Binding-site contacts:
Ligand atom C2 contacts residue ASN331 of chain 1.B at 2.5 Å.
Ligand atom C6 contacts residue GLN580 of chain 1.B at 3.9 Å.
Ligand atom C3 contacts residue ASN331 of chain 1.B at 3.9 Å.
Ligand atom C6 contacts residue ASN331 of chain 1.B at 4.5 Å.
Ligand atom C4 contacts residue ASN331 of chain 1.B at 4.4 Å.
Ligand atom N2 contacts residue ASN331 of chain 1.B at 2.9 Å (h-bond).
Ligand atom C1 contacts residue ASN331 of chain 1.B at 1.5 Å.
Ligand atom C8 contacts residue ASN331 of chain 1.B at 3.7 Å.
Ligand atom O6 contacts residue GLN580 of chain 1.B at 3.0 Å (h-bond).
Ligand atom C8 contacts residue GLN580 of chain 1.B at 3.1 Å.
Ligand atom C7 contacts residue ASN331 of chain 1.B at 3.4 Å.
Ligand atom C4 contacts residue GLN580 of chain 1.B at 3.5 Å.
Ligand atom O7 contacts residue ASN331 of chain 1.B at 4.3 Å.
Ligand atom C5 contacts residue GLN580 of chain 1.B at 4.1 Å.
Ligand atom O6 contacts residue PRO579 of chain 1.B at 4.3 Å.
Ligand atom C5 contacts residue ASN331 of chain 1.B at 3.8 Å.
Ligand atom O5 contacts residue ASN331 of chain 1.B at 2.5 Å (h-bond).
Ligand atom O6 contacts residue ASN331 of chain 1.B at 4.0 Å.
Ligand atom O4 contacts residue GLN580 of chain 1.B at 3.9 Å.

Sequence of chain 1.B:
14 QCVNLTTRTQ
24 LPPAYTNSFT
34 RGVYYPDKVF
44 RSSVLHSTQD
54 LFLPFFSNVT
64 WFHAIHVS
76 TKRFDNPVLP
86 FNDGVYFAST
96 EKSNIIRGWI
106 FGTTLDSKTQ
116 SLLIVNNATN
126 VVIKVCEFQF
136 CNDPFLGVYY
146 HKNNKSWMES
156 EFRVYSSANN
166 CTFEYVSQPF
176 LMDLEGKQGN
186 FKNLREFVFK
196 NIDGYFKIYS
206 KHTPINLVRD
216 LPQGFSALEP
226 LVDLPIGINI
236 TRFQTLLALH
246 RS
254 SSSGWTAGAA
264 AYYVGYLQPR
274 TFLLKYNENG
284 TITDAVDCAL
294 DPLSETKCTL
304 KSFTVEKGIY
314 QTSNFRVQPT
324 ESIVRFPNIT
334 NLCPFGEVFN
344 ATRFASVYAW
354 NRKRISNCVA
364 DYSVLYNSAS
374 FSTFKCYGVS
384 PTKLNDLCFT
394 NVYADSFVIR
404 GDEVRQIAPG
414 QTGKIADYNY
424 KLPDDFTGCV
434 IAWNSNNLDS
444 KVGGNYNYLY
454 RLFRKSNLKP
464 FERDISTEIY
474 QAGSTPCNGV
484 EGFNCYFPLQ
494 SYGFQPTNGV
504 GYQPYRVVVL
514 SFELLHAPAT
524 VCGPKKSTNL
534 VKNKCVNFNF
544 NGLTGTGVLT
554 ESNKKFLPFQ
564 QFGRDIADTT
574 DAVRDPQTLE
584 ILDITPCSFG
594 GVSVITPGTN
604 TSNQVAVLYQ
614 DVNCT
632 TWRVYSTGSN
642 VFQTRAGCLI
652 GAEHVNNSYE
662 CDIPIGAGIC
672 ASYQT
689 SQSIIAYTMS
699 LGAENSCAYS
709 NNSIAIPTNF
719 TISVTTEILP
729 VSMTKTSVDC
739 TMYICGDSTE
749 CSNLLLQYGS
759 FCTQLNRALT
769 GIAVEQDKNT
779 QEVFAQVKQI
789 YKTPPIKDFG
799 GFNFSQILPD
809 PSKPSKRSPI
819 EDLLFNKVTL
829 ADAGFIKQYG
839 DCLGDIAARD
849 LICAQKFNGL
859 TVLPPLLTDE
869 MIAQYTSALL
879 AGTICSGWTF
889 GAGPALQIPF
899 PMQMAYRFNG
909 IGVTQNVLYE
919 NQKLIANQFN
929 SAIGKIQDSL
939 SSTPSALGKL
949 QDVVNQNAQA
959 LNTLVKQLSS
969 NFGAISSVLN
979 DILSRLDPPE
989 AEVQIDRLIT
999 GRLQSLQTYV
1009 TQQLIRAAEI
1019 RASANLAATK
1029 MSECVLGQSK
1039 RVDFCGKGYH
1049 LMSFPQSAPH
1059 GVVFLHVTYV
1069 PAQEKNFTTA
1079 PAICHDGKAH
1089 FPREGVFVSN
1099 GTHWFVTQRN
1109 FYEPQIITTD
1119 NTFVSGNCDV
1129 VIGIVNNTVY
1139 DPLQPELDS

A protein and the small-molecule ligand that binds it are described below.
Small molecule (SMILES): CC(=O)N[C@@H]1[C@@H](O)[C@H](O)[C@@H](CO)O[C@H]1O